A protein and the small-molecule ligand that binds it are described below.
Small molecule (SMILES): [H]/N=C(\N)NC(=O)Cn1c(-c2ccccc2)ccc1-c1ccccc1

Sequence of chain 1.A:
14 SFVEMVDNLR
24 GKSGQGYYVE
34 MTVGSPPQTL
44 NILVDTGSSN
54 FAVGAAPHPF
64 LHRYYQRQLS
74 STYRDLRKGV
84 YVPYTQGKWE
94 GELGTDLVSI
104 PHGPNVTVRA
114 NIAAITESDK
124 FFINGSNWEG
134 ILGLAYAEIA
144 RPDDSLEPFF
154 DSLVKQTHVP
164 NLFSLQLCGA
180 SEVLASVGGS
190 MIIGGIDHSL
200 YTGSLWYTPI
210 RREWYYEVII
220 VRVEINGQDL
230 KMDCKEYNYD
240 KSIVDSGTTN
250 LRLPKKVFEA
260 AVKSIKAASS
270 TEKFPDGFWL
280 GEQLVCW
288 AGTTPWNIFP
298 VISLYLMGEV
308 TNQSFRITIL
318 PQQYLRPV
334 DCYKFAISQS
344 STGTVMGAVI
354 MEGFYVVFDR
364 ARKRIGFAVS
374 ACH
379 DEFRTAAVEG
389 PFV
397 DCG

Binding-site contacts:
Ligand atom C34 contacts residue ASP48 of chain 1.A at 3.4 Å.
Ligand atom C21 contacts residue PHE124 of chain 1.A at 3.9 Å (hydrophobic).
Ligand atom N32 contacts residue SER51 of chain 1.A at 3.8 Å.
Ligand atom C22 contacts residue PHE124 of chain 1.A at 3.8 Å (hydrophobic).
Ligand atom C17 contacts residue ILE134 of chain 1.A at 3.8 Å (hydrophobic).
Ligand atom C13 contacts residue PHE124 of chain 1.A at 3.7 Å (hydrophobic).
Ligand atom C3 contacts residue TRP92 of chain 1.A at 3.8 Å (hydrophobic).
Ligand atom N32 contacts residue GLY50 of chain 1.A at 3.6 Å.
Ligand atom C14 contacts residue PHE124 of chain 1.A at 3.3 Å (hydrophobic).
Ligand atom N36 contacts residue SER51 of chain 1.A at 4.0 Å.
Ligand atom C20 contacts residue TRP131 of chain 1.A at 4.0 Å (hydrophobic).
Ligand atom C21 contacts residue ILE134 of chain 1.A at 3.6 Å (hydrophobic).
Ligand atom C21 contacts residue ILE126 of chain 1.A at 3.9 Å (hydrophobic).
Ligand atom C19 contacts residue GLY246 of chain 1.A at 3.7 Å.
Ligand atom C34 contacts residue GLY50 of chain 1.A at 3.4 Å.
Ligand atom C6 contacts residue ARG144 of chain 1.A at 3.6 Å.
Ligand atom C2 contacts residue VAL85 of chain 1.A at 3.9 Å (hydrophobic).
Ligand atom C29 contacts residue ASP48 of chain 1.A at 3.4 Å.
Ligand atom C28 contacts residue ASP48 of chain 1.A at 3.4 Å.
Ligand atom C12 contacts residue TRP92 of chain 1.A at 4.0 Å (hydrophobic).
Ligand atom N35 contacts residue ASP244 of chain 1.A at 3.6 Å.
Ligand atom C15 contacts residue PHE124 of chain 1.A at 3.8 Å (hydrophobic).
Ligand atom N36 contacts residue ASP244 of chain 1.A at 2.6 Å (salt-bridge).
Ligand atom C6 contacts residue VAL85 of chain 1.A at 4.0 Å (hydrophobic).
Ligand atom N36 contacts residue ASP48 of chain 1.A at 2.8 Å (salt-bridge).
Ligand atom C13 contacts residue TYR87 of chain 1.A at 3.7 Å (hydrophobic).
Ligand atom C20 contacts residue LEU46 of chain 1.A at 3.9 Å (hydrophobic).
Ligand atom C22 contacts residue ILE134 of chain 1.A at 3.3 Å (hydrophobic).
Ligand atom C22 contacts residue TRP131 of chain 1.A at 4.0 Å (hydrophobic).
Ligand atom C21 contacts residue TRP131 of chain 1.A at 3.2 Å (hydrophobic).
Ligand atom N36 contacts residue GLY50 of chain 1.A at 3.0 Å (h-bond).
Ligand atom C1 contacts residue VAL85 of chain 1.A at 3.6 Å (hydrophobic).
Ligand atom C34 contacts residue ASP244 of chain 1.A at 3.5 Å.
Ligand atom C20 contacts residue ILE126 of chain 1.A at 4.0 Å (hydrophobic).
Ligand atom C14 contacts residue TYR87 of chain 1.A at 3.9 Å (hydrophobic).
Ligand atom N32 contacts residue ASP48 of chain 1.A at 2.7 Å (salt-bridge).
Ligand atom C1 contacts residue ARG144 of chain 1.A at 3.5 Å.
Ligand atom C4 contacts residue TRP92 of chain 1.A at 3.7 Å (hydrophobic).
Ligand atom C28 contacts residue SER51 of chain 1.A at 3.7 Å.
Ligand atom C13 contacts residue TRP92 of chain 1.A at 3.8 Å (hydrophobic).